Binding-site contacts:
Ligand atom C6 contacts residue HIS164 of chain 2.A at 4.1 Å.
Ligand atom C1 contacts residue GLU166 of chain 2.A at 3.8 Å.
Ligand atom C2 contacts residue GLU166 of chain 2.A at 3.6 Å.
Ligand atom C13 contacts residue DMS1 of chain 2.G at 3.6 Å.
Ligand atom C3 contacts residue PHE140 of chain 2.A at 3.4 Å (hydrophobic).
Ligand atom C5 contacts residue GLU166 of chain 2.A at 3.9 Å.
Ligand atom C4 contacts residue GLU166 of chain 2.A at 3.7 Å.
Ligand atom C11 contacts residue MET49 of chain 2.A at 3.7 Å (hydrophobic).
Ligand atom C4 contacts residue HIS163 of chain 2.A at 3.4 Å.
Ligand atom C3 contacts residue GLU166 of chain 2.A at 3.6 Å.
Ligand atom C10 contacts residue HIS41 of chain 2.A at 3.2 Å.
Ligand atom C11 contacts residue HIS41 of chain 2.A at 4.0 Å.
Ligand atom C12 contacts residue MET49 of chain 2.A at 3.0 Å (hydrophobic).
Ligand atom N contacts residue HIS163 of chain 2.A at 2.8 Å (h-bond).
Ligand atom C3 contacts residue LEU141 of chain 2.A at 3.6 Å (hydrophobic).
Ligand atom C4 contacts residue MET165 of chain 2.A at 3.9 Å (hydrophobic).
Ligand atom C11 contacts residue TYR54 of chain 2.A at 4.0 Å (hydrophobic).
Ligand atom N contacts residue GLU166 of chain 2.A at 3.7 Å.
Ligand atom C11 contacts residue ASP187 of chain 2.A at 3.4 Å.
Ligand atom C2 contacts residue ASN142 of chain 2.A at 3.6 Å.
Ligand atom O contacts residue GLU166 of chain 2.A at 2.8 Å (salt-bridge).
Ligand atom C4 contacts residue CYS145 of chain 2.A at 3.6 Å (hydrophobic).
Ligand atom C9 contacts residue HIS41 of chain 2.A at 3.7 Å.
Ligand atom C13 contacts residue MET49 of chain 2.A at 3.8 Å (hydrophobic).
Ligand atom N1 contacts residue CYS145 of chain 2.A at 4.0 Å.
Ligand atom C8 contacts residue DMS1 of chain 2.G at 3.7 Å.
Ligand atom C9 contacts residue MET165 of chain 2.A at 3.5 Å (hydrophobic).
Ligand atom C contacts residue GLU166 of chain 2.A at 3.5 Å.
Ligand atom C10 contacts residue MET49 of chain 2.A at 4.0 Å (hydrophobic).
Ligand atom O contacts residue DMS1 of chain 2.G at 4.0 Å.
Ligand atom N contacts residue SER144 of chain 2.A at 3.9 Å.
Ligand atom C2 contacts residue LEU141 of chain 2.A at 3.5 Å (hydrophobic).
Ligand atom C13 contacts residue GLN189 of chain 2.A at 3.4 Å.
Ligand atom N contacts residue PHE140 of chain 2.A at 3.9 Å.
Ligand atom C2 contacts residue PHE140 of chain 2.A at 4.0 Å (hydrophobic).
Ligand atom C9 contacts residue HIS164 of chain 2.A at 3.1 Å.
Ligand atom O contacts residue MET165 of chain 2.A at 3.5 Å.
Ligand atom C3 contacts residue HIS163 of chain 2.A at 3.9 Å.
Ligand atom C11 contacts residue ARG188 of chain 2.A at 3.6 Å.
Ligand atom C6 contacts residue GLU166 of chain 2.A at 3.9 Å.

Sequence of chain 2.A:
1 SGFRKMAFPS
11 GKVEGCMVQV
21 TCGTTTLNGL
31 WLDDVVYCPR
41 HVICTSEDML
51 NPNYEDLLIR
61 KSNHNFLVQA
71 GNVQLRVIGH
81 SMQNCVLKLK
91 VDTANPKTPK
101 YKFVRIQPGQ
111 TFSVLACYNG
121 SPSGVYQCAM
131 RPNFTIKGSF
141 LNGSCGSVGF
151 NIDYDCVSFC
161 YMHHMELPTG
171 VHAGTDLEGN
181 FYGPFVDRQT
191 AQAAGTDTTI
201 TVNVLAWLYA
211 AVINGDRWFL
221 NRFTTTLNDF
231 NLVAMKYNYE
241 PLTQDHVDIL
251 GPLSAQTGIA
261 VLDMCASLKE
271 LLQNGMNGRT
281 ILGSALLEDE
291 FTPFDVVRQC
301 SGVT

The protein below binds the small molecule below.
Small molecule (SMILES): Cc1ccncc1NC(=O)CC1C[C@@H]2C[C@@H]2C1